This protein binds this small molecule.
Small molecule (SMILES): CC(=O)N[C@@H]1[C@@H](O)[C@H](O)[C@@H](CO)O[C@H]1O

Sequence of chain 1.A:
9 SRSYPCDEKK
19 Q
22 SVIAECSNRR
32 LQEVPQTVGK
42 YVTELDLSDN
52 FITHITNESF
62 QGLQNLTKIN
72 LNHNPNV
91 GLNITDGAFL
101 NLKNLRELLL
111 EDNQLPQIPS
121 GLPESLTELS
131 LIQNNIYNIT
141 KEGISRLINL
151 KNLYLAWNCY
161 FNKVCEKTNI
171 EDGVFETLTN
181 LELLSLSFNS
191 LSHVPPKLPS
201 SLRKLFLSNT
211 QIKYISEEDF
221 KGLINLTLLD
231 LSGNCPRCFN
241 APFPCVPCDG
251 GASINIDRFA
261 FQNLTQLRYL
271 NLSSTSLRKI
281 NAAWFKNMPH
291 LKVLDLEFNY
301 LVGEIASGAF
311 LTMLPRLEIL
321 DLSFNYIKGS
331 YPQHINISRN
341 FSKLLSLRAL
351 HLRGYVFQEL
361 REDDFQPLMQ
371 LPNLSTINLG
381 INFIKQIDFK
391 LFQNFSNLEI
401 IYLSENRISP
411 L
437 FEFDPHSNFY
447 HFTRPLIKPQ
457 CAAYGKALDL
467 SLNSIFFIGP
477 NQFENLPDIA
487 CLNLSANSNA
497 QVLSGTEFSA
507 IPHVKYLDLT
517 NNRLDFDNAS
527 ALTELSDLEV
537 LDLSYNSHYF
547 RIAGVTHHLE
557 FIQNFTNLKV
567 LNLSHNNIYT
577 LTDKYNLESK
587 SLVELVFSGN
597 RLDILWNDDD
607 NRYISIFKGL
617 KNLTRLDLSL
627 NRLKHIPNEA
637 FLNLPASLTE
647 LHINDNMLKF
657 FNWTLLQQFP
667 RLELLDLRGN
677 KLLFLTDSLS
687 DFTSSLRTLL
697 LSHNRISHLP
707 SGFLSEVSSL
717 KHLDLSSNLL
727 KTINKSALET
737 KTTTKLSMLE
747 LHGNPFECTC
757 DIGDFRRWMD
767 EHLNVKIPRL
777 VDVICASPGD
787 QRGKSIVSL

Binding-site contacts:
Ligand atom O7 contacts residue ASN658 of chain 1.A at 3.8 Å.
Ligand atom C5 contacts residue ASN658 of chain 1.A at 3.6 Å.
Ligand atom C1 contacts residue LEU661 of chain 1.A at 4.2 Å (hydrophobic).
Ligand atom O6 contacts residue LEU661 of chain 1.A at 3.5 Å.
Ligand atom C2 contacts residue ASN658 of chain 1.A at 2.4 Å.
Ligand atom C8 contacts residue PHE656 of chain 1.A at 3.4 Å (hydrophobic).
Ligand atom O5 contacts residue THR660 of chain 1.A at 3.8 Å.
Ligand atom C6 contacts residue LEU661 of chain 1.A at 3.5 Å (hydrophobic).
Ligand atom O6 contacts residue LEU638 of chain 1.A at 4.2 Å.
Ligand atom C1 contacts residue ASN658 of chain 1.A at 1.4 Å.
Ligand atom O7 contacts residue PHE656 of chain 1.A at 3.8 Å.
Ligand atom C5 contacts residue LEU661 of chain 1.A at 3.8 Å (hydrophobic).
Ligand atom C7 contacts residue PHE656 of chain 1.A at 3.8 Å (hydrophobic).
Ligand atom O5 contacts residue ASN658 of chain 1.A at 2.2 Å (h-bond).
Ligand atom N2 contacts residue ASN658 of chain 1.A at 2.9 Å (h-bond).
Ligand atom C7 contacts residue ASN634 of chain 1.A at 4.2 Å.
Ligand atom C4 contacts residue ASN658 of chain 1.A at 4.2 Å.
Ligand atom O7 contacts residue ASN634 of chain 1.A at 3.2 Å (h-bond).
Ligand atom O5 contacts residue LEU661 of chain 1.A at 3.3 Å.
Ligand atom C1 contacts residue ASN634 of chain 1.A at 3.9 Å.
Ligand atom O5 contacts residue ASN634 of chain 1.A at 3.8 Å.
Ligand atom C7 contacts residue ASN658 of chain 1.A at 3.5 Å.
Ligand atom C6 contacts residue LEU638 of chain 1.A at 4.4 Å (hydrophobic).
Ligand atom C1 contacts residue THR660 of chain 1.A at 3.5 Å.
Ligand atom C2 contacts residue ASN634 of chain 1.A at 3.8 Å.
Ligand atom C3 contacts residue ASN658 of chain 1.A at 3.8 Å.
Ligand atom C5 contacts residue THR660 of chain 1.A at 3.8 Å.